Sequence of chain 1.B:
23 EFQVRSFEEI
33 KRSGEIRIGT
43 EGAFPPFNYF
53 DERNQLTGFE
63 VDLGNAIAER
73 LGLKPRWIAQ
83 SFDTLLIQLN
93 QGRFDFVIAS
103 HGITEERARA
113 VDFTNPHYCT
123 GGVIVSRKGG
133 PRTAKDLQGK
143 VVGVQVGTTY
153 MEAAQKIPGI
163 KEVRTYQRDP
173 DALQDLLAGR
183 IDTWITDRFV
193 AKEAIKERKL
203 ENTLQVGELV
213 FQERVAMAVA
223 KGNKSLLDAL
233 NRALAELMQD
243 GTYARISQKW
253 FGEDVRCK

This small molecule binds to this protein.
Small molecule (SMILES): NCCSC[C@H](N)C(=O)O

Binding-site contacts:
Ligand atom C contacts residue SER102 of chain 1.B at 3.9 Å.
Ligand atom CE contacts residue ALA101 of chain 1.B at 2.6 Å (hydrophobic).
Ligand atom O contacts residue SER102 of chain 1.B at 3.3 Å (h-bond).
Ligand atom CA contacts residue SER102 of chain 1.B at 3.7 Å.
Ligand atom O contacts residue THR151 of chain 1.B at 3.6 Å.
Ligand atom OXT contacts residue PHE84 of chain 1.B at 4.0 Å.
Ligand atom CD contacts residue ALA101 of chain 1.B at 3.7 Å (hydrophobic).
Ligand atom NZ contacts residue PHE84 of chain 1.B at 3.5 Å.
Ligand atom NZ contacts residue ALA101 of chain 1.B at 3.1 Å (h-bond).
Ligand atom SG contacts residue ALA101 of chain 1.B at 3.8 Å.
Ligand atom C contacts residue ARG109 of chain 1.B at 3.5 Å.
Ligand atom N contacts residue GLU215 of chain 1.B at 2.7 Å (salt-bridge).
Ligand atom CE contacts residue PHE46 of chain 1.B at 3.5 Å (hydrophobic).
Ligand atom C contacts residue THR151 of chain 1.B at 3.2 Å.
Ligand atom CD contacts residue PHE46 of chain 1.B at 3.9 Å (hydrophobic).
Ligand atom OXT contacts residue ARG109 of chain 1.B at 2.8 Å (salt-bridge).
Ligand atom O contacts residue HIS103 of chain 1.B at 3.6 Å.
Ligand atom CD contacts residue PHE84 of chain 1.B at 3.5 Å (hydrophobic).
Ligand atom C contacts residue GLY104 of chain 1.B at 4.0 Å.
Ligand atom CB contacts residue TYR152 of chain 1.B at 3.2 Å (hydrophobic).
Ligand atom NZ contacts residue GLU43 of chain 1.B at 3.0 Å (salt-bridge).
Ligand atom CE contacts residue SER102 of chain 1.B at 3.6 Å.
Ligand atom CA contacts residue TYR152 of chain 1.B at 3.3 Å (hydrophobic).
Ligand atom O contacts residue GLU215 of chain 1.B at 3.9 Å.
Ligand atom CA contacts residue GLU215 of chain 1.B at 3.5 Å.
Ligand atom CB contacts residue THR150 of chain 1.B at 3.7 Å.
Ligand atom CB contacts residue PHE46 of chain 1.B at 4.0 Å (hydrophobic).
Ligand atom OXT contacts residue THR150 of chain 1.B at 3.1 Å.
Ligand atom NZ contacts residue PHE46 of chain 1.B at 3.5 Å.
Ligand atom CD contacts residue GLN147 of chain 1.B at 3.8 Å.
Ligand atom N contacts residue SER102 of chain 1.B at 2.8 Å (h-bond).
Ligand atom SG contacts residue SER102 of chain 1.B at 3.1 Å (h-bond).
Ligand atom SG contacts residue PHE84 of chain 1.B at 3.6 Å.
Ligand atom O contacts residue GLY104 of chain 1.B at 2.7 Å (h-bond).
Ligand atom O contacts residue ARG109 of chain 1.B at 2.8 Å (salt-bridge).
Ligand atom N contacts residue TYR152 of chain 1.B at 3.2 Å (h-bond).
Ligand atom CE contacts residue PHE84 of chain 1.B at 3.6 Å (hydrophobic).
Ligand atom CA contacts residue THR151 of chain 1.B at 3.3 Å.
Ligand atom OXT contacts residue THR151 of chain 1.B at 2.9 Å (h-bond).
Ligand atom NZ contacts residue ASN50 of chain 1.B at 3.7 Å.